This protein binds this small molecule.
Small molecule (SMILES): CC(=O)N[C@@H]1[C@@H](O[C@H]2O[C@@H](C)[C@@H](O)[C@@H](O)[C@@H]2O)[C@H](O[C@@H]2O[C@H](CO)[C@H](O)[C@H](O[C@]3(C(=O)O)C[C@H](O)[C@@H](NC(C)=O)[C@H]([C@H](O)[C@H](O)CO)O3)[C@H]2O)[C@@H](CO)O[C@H]1O

Binding-site contacts:
Ligand atom O1B contacts residue GLY136 of chain 1.A at 3.6 Å.
Ligand atom C1 contacts residue SER135 of chain 1.A at 3.7 Å.
Ligand atom O1A contacts residue GLY136 of chain 1.A at 3.0 Å (h-bond).
Ligand atom C8 contacts residue TYR97 of chain 1.A at 3.8 Å (hydrophobic).
Ligand atom O9 contacts residue GLU189 of chain 1.A at 2.8 Å (salt-bridge).
Ligand atom O4 contacts residue GLY224 of chain 1.A at 2.6 Å (h-bond).
Ligand atom C6 contacts residue GLY224 of chain 1.A at 3.7 Å.
Ligand atom C4 contacts residue ARG134 of chain 1.A at 3.5 Å.
Ligand atom C4 contacts residue GLY224 of chain 1.A at 3.1 Å.
Ligand atom O8 contacts residue GLN225 of chain 1.A at 2.7 Å (h-bond).
Ligand atom O10 contacts residue ARG134 of chain 1.A at 3.8 Å.
Ligand atom O9 contacts residue GLY227 of chain 1.A at 3.9 Å.
Ligand atom O1B contacts residue SER135 of chain 1.A at 2.8 Å (h-bond).
Ligand atom O1A contacts residue GLN225 of chain 1.A at 3.2 Å (h-bond).
Ligand atom C9 contacts residue TYR97 of chain 1.A at 3.3 Å (hydrophobic).
Ligand atom C5 contacts residue ARG134 of chain 1.A at 3.9 Å.
Ligand atom O7 contacts residue LEU193 of chain 1.A at 3.2 Å.
Ligand atom C1 contacts residue GLN225 of chain 1.A at 3.2 Å.
Ligand atom C9 contacts residue TRP152 of chain 1.A at 3.8 Å (hydrophobic).
Ligand atom O8 contacts residue TYR97 of chain 1.A at 3.1 Å (h-bond).
Ligand atom N5 contacts residue ARG134 of chain 1.A at 3.1 Å (salt-bridge).
Ligand atom C1 contacts residue GLY136 of chain 1.A at 3.6 Å.
Ligand atom O9 contacts residue TYR97 of chain 1.A at 2.9 Å (h-bond).
Ligand atom C9 contacts residue GLU189 of chain 1.A at 3.4 Å.
Ligand atom O1B contacts residue GLN225 of chain 1.A at 3.5 Å.
Ligand atom O6 contacts residue GLN225 of chain 1.A at 3.9 Å.
Ligand atom N5 contacts residue TRP152 of chain 1.A at 3.9 Å.
Ligand atom O10 contacts residue GLY133 of chain 1.A at 3.8 Å.
Ligand atom O4 contacts residue GLN225 of chain 1.A at 3.1 Å (h-bond).
Ligand atom C11 contacts residue LEU193 of chain 1.A at 3.3 Å (hydrophobic).
Ligand atom O9 contacts residue HIS182 of chain 1.A at 3.0 Å (h-bond).
Ligand atom C6 contacts residue GLU189 of chain 1.A at 3.7 Å.
Ligand atom C2 contacts residue GLN225 of chain 1.A at 3.8 Å.
Ligand atom O10 contacts residue TRP152 of chain 1.A at 3.8 Å.
Ligand atom O3 contacts residue GLN225 of chain 1.A at 3.0 Å (h-bond).
Ligand atom C8 contacts residue GLN225 of chain 1.A at 3.6 Å.
Ligand atom C8 contacts residue GLU189 of chain 1.A at 3.8 Å.
Ligand atom C7 contacts residue TRP152 of chain 1.A at 3.5 Å (hydrophobic).
Ligand atom C9 contacts residue HIS182 of chain 1.A at 3.2 Å.
Ligand atom O4 contacts residue ARG134 of chain 1.A at 3.4 Å (salt-bridge).

Sequence of chain 1.A:
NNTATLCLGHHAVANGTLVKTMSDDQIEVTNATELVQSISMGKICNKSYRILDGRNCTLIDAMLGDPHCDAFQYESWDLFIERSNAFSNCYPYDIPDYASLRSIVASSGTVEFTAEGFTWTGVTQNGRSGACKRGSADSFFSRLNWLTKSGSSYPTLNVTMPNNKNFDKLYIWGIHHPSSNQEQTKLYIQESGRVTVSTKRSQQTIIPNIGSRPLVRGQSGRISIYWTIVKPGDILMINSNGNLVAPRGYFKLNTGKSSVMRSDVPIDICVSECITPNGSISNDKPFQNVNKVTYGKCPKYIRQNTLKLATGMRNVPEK